Binding-site contacts:
Ligand atom C17 contacts residue ALA284 of chain 1.B at 4.1 Å (hydrophobic).
Ligand atom C24 contacts residue VAL348 of chain 1.B at 3.6 Å (hydrophobic).
Ligand atom C9 contacts residue GLY283 of chain 1.B at 4.0 Å.
Ligand atom C12 contacts residue ALA284 of chain 1.B at 4.2 Å (hydrophobic).
Ligand atom C21 contacts residue ALA284 of chain 1.B at 3.9 Å (hydrophobic).
Ligand atom C7 contacts residue GLY283 of chain 1.B at 4.2 Å.
Ligand atom C25 contacts residue THR288 of chain 1.B at 3.4 Å.
Ligand atom C6 contacts residue GLY279 of chain 1.B at 4.1 Å.
Ligand atom C20 contacts residue ALA284 of chain 1.B at 4.1 Å (hydrophobic).
Ligand atom C1 contacts residue GLU287 of chain 1.B at 3.7 Å.
Ligand atom C19 contacts residue ILE187 of chain 1.B at 4.0 Å (hydrophobic).
Ligand atom C1 contacts residue GLY283 of chain 1.B at 3.8 Å.
Ligand atom C24 contacts residue THR288 of chain 1.B at 3.3 Å.
Ligand atom C23 contacts residue HEM1 of chain 1.G at 2.5 Å.
Ligand atom C23 contacts residue THR288 of chain 1.B at 3.8 Å.
Ligand atom C4 contacts residue LEU87 of chain 1.B at 3.8 Å (hydrophobic).
Ligand atom O3 contacts residue ASN184 of chain 1.B at 2.5 Å (h-bond).
Ligand atom C2 contacts residue GLU287 of chain 1.B at 4.2 Å.
Ligand atom C12 contacts residue VAL465 of chain 1.B at 3.6 Å (hydrophobic).
Ligand atom C18 contacts residue VAL464 of chain 1.B at 3.1 Å (hydrophobic).
Ligand atom C19 contacts residue ILE188 of chain 1.B at 3.6 Å (hydrophobic).
Ligand atom C7 contacts residue ALA284 of chain 1.B at 4.2 Å (hydrophobic).
Ligand atom C16 contacts residue ALA284 of chain 1.B at 4.2 Å (hydrophobic).
Ligand atom C20 contacts residue THR288 of chain 1.B at 3.9 Å.
Ligand atom O3 contacts residue TYR183 of chain 1.B at 3.6 Å.
Ligand atom O3 contacts residue ILE187 of chain 1.B at 3.5 Å.
Ligand atom C3 contacts residue ASN184 of chain 1.B at 3.2 Å.
Ligand atom C16 contacts residue ALA95 of chain 1.B at 4.0 Å (hydrophobic).
Ligand atom C25 contacts residue VAL465 of chain 1.B at 4.1 Å (hydrophobic).
Ligand atom C21 contacts residue HEM1 of chain 1.G at 3.2 Å.
Ligand atom C4 contacts residue ILE187 of chain 1.B at 3.9 Å (hydrophobic).
Ligand atom C15 contacts residue PHE96 of chain 1.B at 3.9 Å (hydrophobic).
Ligand atom C6 contacts residue GLY283 of chain 1.B at 4.1 Å.
Ligand atom C15 contacts residue ALA95 of chain 1.B at 4.1 Å (hydrophobic).
Ligand atom C7 contacts residue ASP280 of chain 1.B at 4.2 Å.
Ligand atom C11 contacts residue GLU287 of chain 1.B at 4.2 Å.
Ligand atom C6 contacts residue LEU87 of chain 1.B at 4.1 Å (hydrophobic).
Ligand atom C2 contacts residue ASN184 of chain 1.B at 3.3 Å.
Ligand atom C24 contacts residue HEM1 of chain 1.G at 3.8 Å.
Ligand atom N22 contacts residue HEM1 of chain 1.G at 2.2 Å.

Sequence of chain 1.B:
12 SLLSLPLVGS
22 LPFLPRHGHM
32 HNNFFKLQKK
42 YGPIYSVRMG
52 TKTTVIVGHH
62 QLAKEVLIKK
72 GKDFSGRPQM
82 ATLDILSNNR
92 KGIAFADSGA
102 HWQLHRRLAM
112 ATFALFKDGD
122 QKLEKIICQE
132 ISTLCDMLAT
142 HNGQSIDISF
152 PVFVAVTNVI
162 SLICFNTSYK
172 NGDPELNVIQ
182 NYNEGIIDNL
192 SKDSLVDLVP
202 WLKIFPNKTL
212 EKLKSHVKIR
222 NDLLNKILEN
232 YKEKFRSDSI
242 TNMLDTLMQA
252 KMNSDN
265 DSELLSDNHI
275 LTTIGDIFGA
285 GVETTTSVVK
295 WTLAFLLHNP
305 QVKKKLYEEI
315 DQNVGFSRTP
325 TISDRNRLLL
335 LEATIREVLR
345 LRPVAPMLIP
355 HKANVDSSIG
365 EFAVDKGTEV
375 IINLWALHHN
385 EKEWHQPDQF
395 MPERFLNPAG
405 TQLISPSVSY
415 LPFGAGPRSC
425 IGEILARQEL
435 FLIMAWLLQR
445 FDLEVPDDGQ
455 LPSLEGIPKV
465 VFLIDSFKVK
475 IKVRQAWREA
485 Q

The protein below binds the small molecule below.
Small molecule (SMILES): C[C@]12CC[C@H](O)CC1=CC[C@@H]1[C@@H]2CC[C@]2(C)C(c3cccnc3)=CC[C@@H]12